Binding-site contacts:
Ligand atom C3 contacts residue ASN336 of chain 1.F at 3.9 Å.
Ligand atom O5 contacts residue ASN300 of chain 1.F at 4.5 Å.
Ligand atom C7 contacts residue ASN336 of chain 1.F at 4.1 Å.
Ligand atom N2 contacts residue ASN336 of chain 1.F at 2.9 Å (h-bond).
Ligand atom C6 contacts residue ARG447 of chain 1.F at 3.9 Å.
Ligand atom C1 contacts residue ASN336 of chain 1.F at 1.5 Å.
Ligand atom C6 contacts residue ASN300 of chain 1.F at 4.0 Å.
Ligand atom C4 contacts residue ASN336 of chain 1.F at 4.3 Å.
Ligand atom C5 contacts residue ASN336 of chain 1.F at 3.8 Å.
Ligand atom C4 contacts residue HIS334 of chain 1.F at 4.4 Å.
Ligand atom C2 contacts residue HIS334 of chain 1.F at 4.5 Å.
Ligand atom N2 contacts residue THR418 of chain 1.F at 4.4 Å.
Ligand atom C6 contacts residue ASN336 of chain 1.F at 4.4 Å.
Ligand atom O5 contacts residue ASN336 of chain 1.F at 2.5 Å (h-bond).
Ligand atom C2 contacts residue ASN336 of chain 1.F at 2.5 Å.
Ligand atom C6 contacts residue THR302 of chain 1.F at 4.3 Å.
Ligand atom O6 contacts residue ARG447 of chain 1.F at 3.1 Å (salt-bridge).

The small molecule below binds the protein below.
Small molecule (SMILES): CC(=O)N[C@@H]1[C@@H](O)[C@H](O)[C@@H](CO)O[C@H]1O

Sequence of chain 1.F:
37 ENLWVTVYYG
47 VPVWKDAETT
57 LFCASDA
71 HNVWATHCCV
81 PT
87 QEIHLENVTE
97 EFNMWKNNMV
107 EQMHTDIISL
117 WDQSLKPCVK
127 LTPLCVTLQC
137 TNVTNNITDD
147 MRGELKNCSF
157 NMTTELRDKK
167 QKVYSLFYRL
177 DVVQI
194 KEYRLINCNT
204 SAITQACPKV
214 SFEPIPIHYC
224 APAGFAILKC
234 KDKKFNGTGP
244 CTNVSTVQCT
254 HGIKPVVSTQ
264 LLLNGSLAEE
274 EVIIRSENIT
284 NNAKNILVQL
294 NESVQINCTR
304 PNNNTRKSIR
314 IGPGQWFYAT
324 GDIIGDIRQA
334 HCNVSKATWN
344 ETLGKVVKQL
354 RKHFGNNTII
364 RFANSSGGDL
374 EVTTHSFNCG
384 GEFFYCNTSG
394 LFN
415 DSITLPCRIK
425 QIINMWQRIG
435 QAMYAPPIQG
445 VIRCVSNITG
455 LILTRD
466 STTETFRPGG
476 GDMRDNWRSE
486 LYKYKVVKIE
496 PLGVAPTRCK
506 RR